The protein below binds the small molecule below.
Small molecule (SMILES): CC(=O)N[C@@H]1[C@@H](O)[C@H](O)[C@@H](CO)O[C@H]1O

Sequence of chain 5.B:
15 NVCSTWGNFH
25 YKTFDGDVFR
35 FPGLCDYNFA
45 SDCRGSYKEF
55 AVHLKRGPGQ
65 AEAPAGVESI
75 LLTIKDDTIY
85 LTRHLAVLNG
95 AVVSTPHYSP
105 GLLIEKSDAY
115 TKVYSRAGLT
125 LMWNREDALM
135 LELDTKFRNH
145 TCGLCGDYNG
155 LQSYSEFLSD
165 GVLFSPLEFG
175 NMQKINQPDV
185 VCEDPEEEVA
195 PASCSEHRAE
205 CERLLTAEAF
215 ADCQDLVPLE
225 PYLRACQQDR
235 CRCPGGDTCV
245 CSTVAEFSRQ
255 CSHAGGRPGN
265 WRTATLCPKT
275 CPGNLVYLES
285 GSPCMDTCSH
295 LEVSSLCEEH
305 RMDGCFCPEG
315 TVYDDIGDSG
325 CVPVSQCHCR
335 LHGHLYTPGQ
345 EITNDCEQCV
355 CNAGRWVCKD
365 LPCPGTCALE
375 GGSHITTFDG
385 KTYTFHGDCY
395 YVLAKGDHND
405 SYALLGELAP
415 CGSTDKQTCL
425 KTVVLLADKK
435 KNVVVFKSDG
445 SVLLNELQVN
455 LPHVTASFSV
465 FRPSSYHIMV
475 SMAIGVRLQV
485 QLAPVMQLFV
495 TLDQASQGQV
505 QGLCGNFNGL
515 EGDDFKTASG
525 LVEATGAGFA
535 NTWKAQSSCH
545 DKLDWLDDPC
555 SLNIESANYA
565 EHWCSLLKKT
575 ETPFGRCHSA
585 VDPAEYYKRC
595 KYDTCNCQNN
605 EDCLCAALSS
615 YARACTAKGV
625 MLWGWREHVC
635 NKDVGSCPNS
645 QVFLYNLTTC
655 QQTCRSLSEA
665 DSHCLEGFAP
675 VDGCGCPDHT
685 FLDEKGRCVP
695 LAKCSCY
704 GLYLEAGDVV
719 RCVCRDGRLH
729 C

Binding-site contacts:
Ligand atom O6 contacts residue ARG142 of chain 5.B at 4.4 Å.
Ligand atom C6 contacts residue ARG142 of chain 5.B at 3.5 Å.
Ligand atom C3 contacts residue ASN143 of chain 5.B at 3.5 Å.
Ligand atom C7 contacts residue ASN153 of chain 5.B at 4.1 Å.
Ligand atom O7 contacts residue ASN153 of chain 5.B at 3.9 Å.
Ligand atom O6 contacts residue ASN143 of chain 5.B at 2.9 Å (h-bond).
Ligand atom O4 contacts residue ARG142 of chain 5.B at 3.2 Å.
Ligand atom C7 contacts residue ASN143 of chain 5.B at 3.4 Å.
Ligand atom O3 contacts residue GLY154 of chain 5.B at 4.2 Å.
Ligand atom N2 contacts residue ASN143 of chain 5.B at 3.4 Å (h-bond).
Ligand atom C5 contacts residue ARG142 of chain 5.B at 4.3 Å.
Ligand atom C2 contacts residue ASN143 of chain 5.B at 2.5 Å.
Ligand atom C1 contacts residue ASN143 of chain 5.B at 1.4 Å.
Ligand atom O7 contacts residue ASN143 of chain 5.B at 2.6 Å (h-bond).
Ligand atom C4 contacts residue ASN143 of chain 5.B at 3.4 Å.
Ligand atom C3 contacts residue ASN153 of chain 5.B at 3.3 Å.
Ligand atom C6 contacts residue ASN143 of chain 5.B at 3.0 Å.
Ligand atom C4 contacts residue ASN153 of chain 5.B at 3.8 Å.
Ligand atom O5 contacts residue ASN143 of chain 5.B at 2.4 Å (h-bond).
Ligand atom O3 contacts residue ASN153 of chain 5.B at 2.0 Å (h-bond).
Ligand atom O4 contacts residue ASN153 of chain 5.B at 3.9 Å.
Ligand atom C5 contacts residue ASN143 of chain 5.B at 3.0 Å.
Ligand atom N2 contacts residue ASN153 of chain 5.B at 4.1 Å.
Ligand atom C4 contacts residue ARG142 of chain 5.B at 3.9 Å.
Ligand atom C2 contacts residue ASN153 of chain 5.B at 3.8 Å.
Ligand atom O3 contacts residue ASN143 of chain 5.B at 4.3 Å.